This protein binds this small molecule.
Small molecule (SMILES): CC(=O)N[C@H]1[C@H](O[C@H]2[C@H](O)[C@@H](NC(C)=O)CO[C@@H]2CO)O[C@H](CO)[C@@H](O)[C@@H]1O

Binding-site contacts:
Ligand atom C5 contacts residue ASN175 of chain 1.A at 3.6 Å.
Ligand atom O7 contacts residue ASN175 of chain 1.A at 3.0 Å (h-bond).
Ligand atom C7 contacts residue GLU219 of chain 1.A at 3.5 Å.
Ligand atom C2 contacts residue GLU219 of chain 1.A at 3.9 Å.
Ligand atom C8 contacts residue ASN175 of chain 1.A at 4.1 Å.
Ligand atom N2 contacts residue GLU219 of chain 1.A at 2.8 Å (salt-bridge).
Ligand atom C2 contacts residue ASN175 of chain 1.A at 2.4 Å.
Ligand atom C4 contacts residue ASN175 of chain 1.A at 4.2 Å.
Ligand atom O3 contacts residue LYS138 of chain 1.A at 3.7 Å.
Ligand atom C3 contacts residue ASN175 of chain 1.A at 3.8 Å.
Ligand atom C3 contacts residue GLU219 of chain 1.A at 3.8 Å.
Ligand atom C8 contacts residue GLU219 of chain 1.A at 3.2 Å.
Ligand atom O3 contacts residue GLU219 of chain 1.A at 3.9 Å.
Ligand atom C1 contacts residue ASN175 of chain 1.A at 1.4 Å.
Ligand atom O5 contacts residue ASN175 of chain 1.A at 2.4 Å (h-bond).
Ligand atom C7 contacts residue ASN175 of chain 1.A at 3.1 Å.
Ligand atom N2 contacts residue ASN175 of chain 1.A at 2.8 Å (h-bond).
Ligand atom C3 contacts residue LYS138 of chain 1.A at 4.5 Å.

Sequence of chain 1.A:
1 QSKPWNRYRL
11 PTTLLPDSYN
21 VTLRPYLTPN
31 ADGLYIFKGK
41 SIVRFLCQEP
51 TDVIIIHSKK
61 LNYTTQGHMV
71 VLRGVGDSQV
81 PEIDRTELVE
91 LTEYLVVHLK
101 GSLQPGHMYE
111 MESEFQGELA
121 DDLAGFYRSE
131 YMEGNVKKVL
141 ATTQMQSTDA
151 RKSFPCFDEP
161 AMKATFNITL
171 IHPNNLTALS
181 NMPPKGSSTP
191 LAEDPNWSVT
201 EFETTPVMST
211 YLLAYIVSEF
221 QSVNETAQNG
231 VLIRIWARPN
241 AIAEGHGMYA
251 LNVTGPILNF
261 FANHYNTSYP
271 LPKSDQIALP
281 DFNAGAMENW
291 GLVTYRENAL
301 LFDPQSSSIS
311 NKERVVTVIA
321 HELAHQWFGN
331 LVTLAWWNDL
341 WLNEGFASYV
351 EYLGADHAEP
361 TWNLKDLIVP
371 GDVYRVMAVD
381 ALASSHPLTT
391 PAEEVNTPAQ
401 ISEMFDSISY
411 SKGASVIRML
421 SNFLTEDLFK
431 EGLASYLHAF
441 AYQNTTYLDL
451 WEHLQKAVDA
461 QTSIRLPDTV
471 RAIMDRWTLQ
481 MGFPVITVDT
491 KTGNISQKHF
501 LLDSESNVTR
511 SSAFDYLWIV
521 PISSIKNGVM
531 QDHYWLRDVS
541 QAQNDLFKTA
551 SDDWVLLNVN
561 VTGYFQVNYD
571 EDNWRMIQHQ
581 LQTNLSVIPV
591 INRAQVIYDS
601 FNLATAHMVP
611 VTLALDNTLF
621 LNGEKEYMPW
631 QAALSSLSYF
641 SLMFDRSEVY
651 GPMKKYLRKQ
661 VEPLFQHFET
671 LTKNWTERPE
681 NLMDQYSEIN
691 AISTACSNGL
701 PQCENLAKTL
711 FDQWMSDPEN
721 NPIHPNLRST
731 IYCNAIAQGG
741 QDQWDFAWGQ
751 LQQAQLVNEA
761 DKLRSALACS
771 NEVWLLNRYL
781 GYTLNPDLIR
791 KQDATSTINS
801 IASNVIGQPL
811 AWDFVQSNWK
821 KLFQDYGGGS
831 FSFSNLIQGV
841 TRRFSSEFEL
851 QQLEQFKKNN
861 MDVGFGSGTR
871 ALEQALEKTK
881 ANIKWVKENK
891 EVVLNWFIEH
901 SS